Binding-site contacts:
Ligand atom CH contacts residue VAL46 of chain 1.A at 3.9 Å (hydrophobic).
Ligand atom CG contacts residue ASN99 of chain 1.A at 3.6 Å.
Ligand atom CH3 contacts residue TRP40 of chain 1.A at 3.9 Å (hydrophobic).
Ligand atom CH3 contacts residue ILE105 of chain 1.A at 3.6 Å (hydrophobic).
Ligand atom C contacts residue ASP104 of chain 1.A at 3.6 Å.
Ligand atom OH contacts residue TYR56 of chain 1.A at 3.9 Å.
Ligand atom NE contacts residue ASP55 of chain 1.A at 3.4 Å (salt-bridge).
Ligand atom C contacts residue ASP104 of chain 1.A at 3.6 Å.
Ligand atom CD contacts residue ILE105 of chain 1.A at 3.8 Å (hydrophobic).
Ligand atom CG1 contacts residue ASP104 of chain 1.A at 3.4 Å.
Ligand atom CH3 contacts residue PRO41 of chain 1.A at 3.9 Å (hydrophobic).
Ligand atom CG contacts residue LEU53 of chain 1.A at 3.9 Å (hydrophobic).
Ligand atom CH contacts residue ILE105 of chain 1.A at 3.5 Å (hydrophobic).
Ligand atom CB contacts residue TYR98 of chain 1.A at 3.3 Å (hydrophobic).
Ligand atom CB contacts residue ASP104 of chain 1.A at 3.3 Å.
Ligand atom CA contacts residue ASP104 of chain 1.A at 3.6 Å.
Ligand atom NZ contacts residue VAL46 of chain 1.A at 3.7 Å.
Ligand atom NH1 contacts residue ILE59 of chain 1.A at 3.8 Å.
Ligand atom CD contacts residue ASP55 of chain 1.A at 3.7 Å.
Ligand atom OH contacts residue ILE105 of chain 1.A at 3.7 Å.
Ligand atom CG contacts residue TYR98 of chain 1.A at 3.7 Å (hydrophobic).
Ligand atom CA contacts residue ASP104 of chain 1.A at 3.5 Å.
Ligand atom CB contacts residue TRP40 of chain 1.A at 3.9 Å (hydrophobic).
Ligand atom OH contacts residue ASN99 of chain 1.A at 3.0 Å (h-bond).
Ligand atom CZ contacts residue TYR98 of chain 1.A at 3.7 Å (hydrophobic).
Ligand atom CH3 contacts residue VAL46 of chain 1.A at 3.7 Å (hydrophobic).
Ligand atom NZ contacts residue ILE105 of chain 1.A at 3.7 Å.
Ligand atom OH contacts residue PRO41 of chain 1.A at 3.3 Å.
Ligand atom O contacts residue LEU53 of chain 1.A at 3.3 Å.
Ligand atom N contacts residue ASP104 of chain 1.A at 2.8 Å (salt-bridge).
Ligand atom CA contacts residue ASP104 of chain 1.A at 3.6 Å.
Ligand atom OG contacts residue ASP104 of chain 1.A at 2.9 Å (salt-bridge).
Ligand atom CD contacts residue TYR98 of chain 1.A at 3.3 Å (hydrophobic).
Ligand atom N contacts residue ASP104 of chain 1.A at 2.7 Å (salt-bridge).
Ligand atom CZ contacts residue ASP55 of chain 1.A at 3.9 Å.
Ligand atom CD contacts residue ASN99 of chain 1.A at 3.7 Å.
Ligand atom NH1 contacts residue TYR98 of chain 1.A at 2.7 Å (h-bond).
Ligand atom CE contacts residue LEU53 of chain 1.A at 3.8 Å (hydrophobic).
Ligand atom CD contacts residue TRP40 of chain 1.A at 3.9 Å (hydrophobic).
Ligand atom N contacts residue ASP103 of chain 1.A at 3.2 Å (salt-bridge).

Sequence of chain 1.A:
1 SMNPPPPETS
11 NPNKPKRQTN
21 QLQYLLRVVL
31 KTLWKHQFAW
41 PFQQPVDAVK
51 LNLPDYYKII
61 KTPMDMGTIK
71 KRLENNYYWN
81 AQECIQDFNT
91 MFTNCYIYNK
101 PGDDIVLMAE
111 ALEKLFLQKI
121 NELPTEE

The protein below binds the small molecule below.
Small molecule (SMILES): CC(=O)NCCCC[C@H](NC(=O)[C@@H](NC(=O)CNC(=O)[C@H](CCCCNC(C)=O)NC(=O)[C@@H](N)CCCNC(N)=[NH2+])C(C)C)C(=O)N[C@H](C=O)CO